Binding-site contacts:
Ligand atom O26 contacts residue HIS233 of chain 1.N at 4.0 Å.
Ligand atom C18 contacts residue TRP288 of chain 1.N at 4.1 Å (hydrophobic).
Ligand atom C1 contacts residue TYR304 of chain 1.N at 3.4 Å (hydrophobic).
Ligand atom C21 contacts residue TRP288 of chain 1.N at 3.9 Å (hydrophobic).
Ligand atom O25 contacts residue HIS103 of chain 1.P at 3.0 Å (h-bond).
Ligand atom C15 contacts residue PGV1 of chain 1.ED at 3.7 Å.
Ligand atom C12 contacts residue THR301 of chain 1.N at 3.7 Å.
Ligand atom C24 contacts residue HIS103 of chain 1.P at 3.2 Å.
Ligand atom C23 contacts residue TRP99 of chain 1.P at 3.8 Å (hydrophobic).
Ligand atom C2 contacts residue THR301 of chain 1.N at 4.0 Å.
Ligand atom O25 contacts residue PGV1 of chain 1.ED at 3.8 Å.
Ligand atom O3 contacts residue ASP300 of chain 1.N at 3.5 Å.
Ligand atom C23 contacts residue HIS233 of chain 1.N at 3.7 Å.
Ligand atom C20 contacts residue PGV1 of chain 1.ED at 4.4 Å.
Ligand atom C24 contacts residue TRP99 of chain 1.P at 3.8 Å (hydrophobic).
Ligand atom O12 contacts residue THR301 of chain 1.N at 2.7 Å (h-bond).
Ligand atom C23 contacts residue PGV1 of chain 1.ED at 4.4 Å.
Ligand atom C3 contacts residue CDL1 of chain 1.GC at 3.5 Å.
Ligand atom C11 contacts residue THR301 of chain 1.N at 3.8 Å.
Ligand atom C11 contacts residue TYR304 of chain 1.N at 4.3 Å (hydrophobic).
Ligand atom C2 contacts residue ASP300 of chain 1.N at 3.9 Å.
Ligand atom C9 contacts residue THR301 of chain 1.N at 4.4 Å.
Ligand atom C24 contacts residue HIS233 of chain 1.N at 3.6 Å.
Ligand atom C2 contacts residue CDL1 of chain 1.GC at 3.7 Å.
Ligand atom C2 contacts residue TYR304 of chain 1.N at 4.1 Å (hydrophobic).
Ligand atom C20 contacts residue TRP288 of chain 1.N at 4.2 Å (hydrophobic).
Ligand atom C11 contacts residue PHE305 of chain 1.N at 4.0 Å (hydrophobic).
Ligand atom C16 contacts residue PGV1 of chain 1.ED at 3.9 Å.
Ligand atom C21 contacts residue HIS233 of chain 1.N at 3.6 Å.
Ligand atom O26 contacts residue TRP99 of chain 1.P at 2.9 Å (h-bond).
Ligand atom C1 contacts residue CDL1 of chain 1.GC at 4.2 Å.
Ligand atom O25 contacts residue HIS233 of chain 1.N at 3.7 Å.
Ligand atom C12 contacts residue PHE305 of chain 1.N at 4.0 Å (hydrophobic).
Ligand atom O26 contacts residue PGV1 of chain 1.ED at 3.7 Å.
Ligand atom O3 contacts residue CDL1 of chain 1.GC at 3.7 Å.
Ligand atom C21 contacts residue PHE305 of chain 1.N at 4.5 Å (hydrophobic).
Ligand atom C24 contacts residue PGV1 of chain 1.ED at 4.1 Å.
Ligand atom C19 contacts residue TYR304 of chain 1.N at 4.1 Å (hydrophobic).
Ligand atom O26 contacts residue HIS103 of chain 1.P at 2.5 Å (h-bond).
Ligand atom C19 contacts residue CDL1 of chain 1.GC at 4.3 Å.

Sequence of chain 1.P:
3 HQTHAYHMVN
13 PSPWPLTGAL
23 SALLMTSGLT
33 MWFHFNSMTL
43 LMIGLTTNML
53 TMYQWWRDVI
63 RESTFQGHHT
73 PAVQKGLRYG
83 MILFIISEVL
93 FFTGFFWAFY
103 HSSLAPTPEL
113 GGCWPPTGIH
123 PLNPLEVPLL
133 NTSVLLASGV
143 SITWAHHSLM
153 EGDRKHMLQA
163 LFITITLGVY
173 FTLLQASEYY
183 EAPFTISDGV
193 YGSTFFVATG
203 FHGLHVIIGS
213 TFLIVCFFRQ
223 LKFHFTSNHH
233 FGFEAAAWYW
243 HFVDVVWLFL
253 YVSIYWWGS

The small molecule below binds the protein below.
Small molecule (SMILES): C[C@H](CCC(=O)O)[C@H]1CC[C@H]2[C@@H]3[C@H](O)C[C@@H]4C[C@H](O)CC[C@]4(C)[C@H]3C[C@H](O)[C@]12C

Sequence of chain 1.N:
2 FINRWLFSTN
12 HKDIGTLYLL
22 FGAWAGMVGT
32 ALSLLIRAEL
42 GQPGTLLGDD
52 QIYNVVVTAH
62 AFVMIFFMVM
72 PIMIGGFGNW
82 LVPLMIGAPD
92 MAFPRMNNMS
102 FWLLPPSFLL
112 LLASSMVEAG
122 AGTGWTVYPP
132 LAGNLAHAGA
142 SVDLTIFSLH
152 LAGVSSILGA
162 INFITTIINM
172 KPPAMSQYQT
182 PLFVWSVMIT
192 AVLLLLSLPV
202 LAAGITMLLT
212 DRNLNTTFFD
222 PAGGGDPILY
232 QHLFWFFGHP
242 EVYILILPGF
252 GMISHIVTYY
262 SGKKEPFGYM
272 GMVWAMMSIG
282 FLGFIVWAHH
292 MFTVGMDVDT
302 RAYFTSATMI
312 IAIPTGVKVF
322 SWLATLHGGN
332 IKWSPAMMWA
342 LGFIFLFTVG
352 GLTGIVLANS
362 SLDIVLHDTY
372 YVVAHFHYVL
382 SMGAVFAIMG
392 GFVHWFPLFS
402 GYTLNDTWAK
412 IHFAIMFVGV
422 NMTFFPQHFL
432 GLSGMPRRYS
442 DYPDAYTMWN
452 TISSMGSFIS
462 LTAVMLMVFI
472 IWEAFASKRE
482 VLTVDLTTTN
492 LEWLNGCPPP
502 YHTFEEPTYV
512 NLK